Binding-site contacts:
Ligand atom O3A contacts residue TRP111 of chain 1.C at 3.7 Å.
Ligand atom C6 contacts residue PHE95 of chain 1.D at 3.8 Å (hydrophobic).
Ligand atom C contacts residue TYR31 of chain 1.D at 3.8 Å (hydrophobic).
Ligand atom C3 contacts residue ARG90 of chain 1.D at 3.8 Å.
Ligand atom P contacts residue TYR93 of chain 1.D at 3.5 Å.
Ligand atom OP3 contacts residue TYR33 of chain 1.C at 2.5 Å (h-bond).
Ligand atom N contacts residue ARG90 of chain 1.D at 2.7 Å (salt-bridge).
Ligand atom OP4 contacts residue TYR33 of chain 1.C at 3.4 Å.
Ligand atom N1 contacts residue ASP101 of chain 1.C at 2.5 Å (salt-bridge).
Ligand atom C2A contacts residue ASP101 of chain 1.C at 3.2 Å.
Ligand atom OP3 contacts residue ARG52 of chain 1.C at 2.7 Å (salt-bridge).
Ligand atom C2A contacts residue LYS102 of chain 1.C at 4.0 Å.
Ligand atom N1 contacts residue LYS102 of chain 1.C at 3.8 Å.
Ligand atom C2A contacts residue ARG90 of chain 1.D at 3.4 Å.
Ligand atom C6 contacts residue TYR93 of chain 1.D at 3.9 Å (hydrophobic).
Ligand atom P contacts residue TYR33 of chain 1.C at 3.7 Å.
Ligand atom OXT contacts residue HIS33 of chain 1.D at 3.1 Å (h-bond).
Ligand atom C4A contacts residue ARG90 of chain 1.D at 3.7 Å.
Ligand atom C3 contacts residue TRP111 of chain 1.C at 4.0 Å (hydrophobic).
Ligand atom C2 contacts residue ASP101 of chain 1.C at 3.3 Å.
Ligand atom OXT contacts residue TYR31 of chain 1.D at 3.6 Å.
Ligand atom C6 contacts residue TYR33 of chain 1.C at 4.0 Å (hydrophobic).
Ligand atom C contacts residue ARG90 of chain 1.D at 3.5 Å.
Ligand atom CA contacts residue ARG90 of chain 1.D at 3.6 Å.
Ligand atom C5 contacts residue TYR93 of chain 1.D at 3.9 Å (hydrophobic).
Ligand atom O contacts residue TYR31 of chain 1.D at 3.9 Å.
Ligand atom N1 contacts residue PHE95 of chain 1.D at 3.9 Å.
Ligand atom P contacts residue ARG52 of chain 1.C at 3.7 Å.
Ligand atom O contacts residue ARG90 of chain 1.D at 3.2 Å (salt-bridge).
Ligand atom C2 contacts residue ARG90 of chain 1.D at 3.8 Å.
Ligand atom OP4 contacts residue TYR93 of chain 1.D at 3.1 Å (h-bond).
Ligand atom C5 contacts residue PHE95 of chain 1.D at 3.9 Å (hydrophobic).
Ligand atom OP1 contacts residue TYR93 of chain 1.D at 2.7 Å (h-bond).
Ligand atom OP1 contacts residue ARG52 of chain 1.C at 3.1 Å (salt-bridge).
Ligand atom C2 contacts residue LYS102 of chain 1.C at 4.0 Å.
Ligand atom C6 contacts residue LYS102 of chain 1.C at 3.9 Å.
Ligand atom O3A contacts residue ARG90 of chain 1.D at 3.2 Å (salt-bridge).
Ligand atom C6 contacts residue ASP101 of chain 1.C at 3.4 Å.
Ligand atom C5A contacts residue TYR93 of chain 1.D at 3.2 Å (hydrophobic).
Ligand atom O contacts residue SER91 of chain 1.D at 3.2 Å.

A protein and the small-molecule ligand that binds it are described below.
Small molecule (SMILES): Cc1ncc(COP(=O)(O)O)c(CN[C@H](C)C(=O)O)c1O

Sequence of chain 1.D:
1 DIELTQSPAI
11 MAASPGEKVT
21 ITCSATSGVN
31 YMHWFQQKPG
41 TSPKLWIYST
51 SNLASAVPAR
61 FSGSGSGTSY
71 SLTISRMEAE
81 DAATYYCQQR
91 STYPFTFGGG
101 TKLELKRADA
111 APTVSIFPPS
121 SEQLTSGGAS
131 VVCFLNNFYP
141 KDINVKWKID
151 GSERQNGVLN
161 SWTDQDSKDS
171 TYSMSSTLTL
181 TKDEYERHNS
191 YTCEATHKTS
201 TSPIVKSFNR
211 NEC

Sequence of chain 1.C:
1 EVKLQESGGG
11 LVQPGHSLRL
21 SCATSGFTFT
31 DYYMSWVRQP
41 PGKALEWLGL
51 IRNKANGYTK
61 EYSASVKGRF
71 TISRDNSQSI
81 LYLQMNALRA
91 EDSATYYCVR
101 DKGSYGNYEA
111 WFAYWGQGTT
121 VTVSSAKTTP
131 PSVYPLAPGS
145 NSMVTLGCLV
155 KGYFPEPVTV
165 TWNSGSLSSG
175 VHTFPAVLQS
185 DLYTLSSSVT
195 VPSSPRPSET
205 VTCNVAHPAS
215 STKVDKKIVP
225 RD